Sequence of chain 1.C:
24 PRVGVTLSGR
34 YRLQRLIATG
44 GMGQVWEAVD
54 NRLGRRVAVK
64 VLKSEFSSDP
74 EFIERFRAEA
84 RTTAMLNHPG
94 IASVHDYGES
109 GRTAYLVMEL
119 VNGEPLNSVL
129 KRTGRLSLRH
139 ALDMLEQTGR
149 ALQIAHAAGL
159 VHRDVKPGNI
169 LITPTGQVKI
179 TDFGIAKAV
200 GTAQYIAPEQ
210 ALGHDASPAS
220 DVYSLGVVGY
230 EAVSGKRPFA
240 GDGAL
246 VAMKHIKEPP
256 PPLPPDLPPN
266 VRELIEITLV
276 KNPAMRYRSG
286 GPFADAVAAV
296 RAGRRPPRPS

Binding-site contacts:
Ligand atom C21 contacts residue MET116 of chain 1.C at 3.7 Å (hydrophobic).
Ligand atom N26 contacts residue ASP180 of chain 1.C at 3.8 Å.
Ligand atom N26 contacts residue LYS63 of chain 1.C at 3.1 Å (salt-bridge).
Ligand atom C8 contacts residue GLY121 of chain 1.C at 3.2 Å.
Ligand atom C8 contacts residue ILE40 of chain 1.C at 3.7 Å (hydrophobic).
Ligand atom N16 contacts residue GLU117 of chain 1.C at 2.9 Å (salt-bridge).
Ligand atom N7 contacts residue ILE40 of chain 1.C at 3.7 Å.
Ligand atom N26 contacts residue THR179 of chain 1.C at 2.8 Å (h-bond).
Ligand atom C6 contacts residue LEU169 of chain 1.C at 3.5 Å (hydrophobic).
Ligand atom O25 contacts residue ASN167 of chain 1.C at 2.6 Å (h-bond).
Ligand atom C14 contacts residue ALA61 of chain 1.C at 3.8 Å (hydrophobic).
Ligand atom C14 contacts residue VAL48 of chain 1.C at 3.8 Å (hydrophobic).
Ligand atom C1 contacts residue ALA41 of chain 1.C at 3.6 Å (hydrophobic).
Ligand atom C2 contacts residue ALA41 of chain 1.C at 3.7 Å (hydrophobic).
Ligand atom C9 contacts residue ILE40 of chain 1.C at 3.5 Å (hydrophobic).
Ligand atom N7 contacts residue LEU169 of chain 1.C at 3.5 Å.
Ligand atom C6 contacts residue ILE40 of chain 1.C at 3.6 Å (hydrophobic).
Ligand atom CL22 contacts residue VAL119 of chain 1.C at 3.2 Å.
Ligand atom C10 contacts residue ILE40 of chain 1.C at 3.4 Å (hydrophobic).
Ligand atom N16 contacts residue VAL119 of chain 1.C at 3.5 Å (h-bond).
Ligand atom C1 contacts residue PRO123 of chain 1.C at 3.8 Å (hydrophobic).
Ligand atom C21 contacts residue THR179 of chain 1.C at 3.3 Å.
Ligand atom N7 contacts residue PRO123 of chain 1.C at 3.7 Å.
Ligand atom S4 contacts residue VAL48 of chain 1.C at 3.7 Å.
Ligand atom N12 contacts residue VAL119 of chain 1.C at 3.1 Å (h-bond).
Ligand atom O25 contacts residue ASP180 of chain 1.C at 3.5 Å.
Ligand atom C15 contacts residue ALA61 of chain 1.C at 3.6 Å (hydrophobic).
Ligand atom CL22 contacts residue GLY121 of chain 1.C at 3.3 Å.
Ligand atom C5 contacts residue ALA41 of chain 1.C at 3.7 Å (hydrophobic).
Ligand atom O24 contacts residue VAL48 of chain 1.C at 3.7 Å.
Ligand atom N11 contacts residue ILE40 of chain 1.C at 3.4 Å.
Ligand atom C13 contacts residue VAL119 of chain 1.C at 3.6 Å (hydrophobic).
Ligand atom C20 contacts residue THR179 of chain 1.C at 3.7 Å.
Ligand atom C15 contacts residue GLU117 of chain 1.C at 3.7 Å.
Ligand atom C2 contacts residue GLY166 of chain 1.C at 3.3 Å.
Ligand atom C19 contacts residue ALA61 of chain 1.C at 3.8 Å (hydrophobic).
Ligand atom C9 contacts residue GLY121 of chain 1.C at 3.4 Å.
Ligand atom N18 contacts residue VAL119 of chain 1.C at 2.9 Å (h-bond).
Ligand atom N26 contacts residue VAL48 of chain 1.C at 3.6 Å.
Ligand atom N18 contacts residue GLU117 of chain 1.C at 3.7 Å.

The protein below binds the small molecule below.
Small molecule (SMILES): NS(=O)(=O)c1ccc(-c2ncc(Cl)c(Nc3cc(C4CC4)[nH]n3)n2)s1